Sequence of chain 2.C:
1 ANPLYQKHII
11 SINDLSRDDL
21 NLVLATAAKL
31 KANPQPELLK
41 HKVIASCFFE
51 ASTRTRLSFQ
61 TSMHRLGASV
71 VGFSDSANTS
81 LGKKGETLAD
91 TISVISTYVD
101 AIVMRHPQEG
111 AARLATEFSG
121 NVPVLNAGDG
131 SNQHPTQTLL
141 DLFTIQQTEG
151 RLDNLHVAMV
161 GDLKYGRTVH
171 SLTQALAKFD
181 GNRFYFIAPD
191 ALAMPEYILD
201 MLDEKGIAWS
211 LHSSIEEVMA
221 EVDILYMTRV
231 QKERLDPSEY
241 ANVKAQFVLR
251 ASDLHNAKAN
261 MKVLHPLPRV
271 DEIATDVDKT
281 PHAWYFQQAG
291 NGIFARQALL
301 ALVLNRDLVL

Sequence of chain 3.C:
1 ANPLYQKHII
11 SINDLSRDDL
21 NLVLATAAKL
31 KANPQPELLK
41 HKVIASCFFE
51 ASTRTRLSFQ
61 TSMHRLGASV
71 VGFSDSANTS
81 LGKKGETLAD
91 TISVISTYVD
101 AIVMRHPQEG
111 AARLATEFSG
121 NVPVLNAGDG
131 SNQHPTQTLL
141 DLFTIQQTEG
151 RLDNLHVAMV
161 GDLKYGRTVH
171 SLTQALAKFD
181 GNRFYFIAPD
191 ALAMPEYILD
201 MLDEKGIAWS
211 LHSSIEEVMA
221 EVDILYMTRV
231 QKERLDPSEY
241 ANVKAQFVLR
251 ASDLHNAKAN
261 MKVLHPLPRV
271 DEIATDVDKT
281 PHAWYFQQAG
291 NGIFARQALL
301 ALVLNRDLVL

Binding-site contacts:
Ligand atom O2P contacts residue SER80 of chain 2.C at 3.0 Å (h-bond).
Ligand atom P contacts residue THR55 of chain 3.C at 4.2 Å.
Ligand atom O3P contacts residue THR55 of chain 3.C at 2.9 Å (h-bond).
Ligand atom C1 contacts residue HIS134 of chain 3.C at 3.9 Å.
Ligand atom C1P contacts residue LEU267 of chain 3.C at 3.2 Å (hydrophobic).
Ligand atom O1 contacts residue HIS134 of chain 3.C at 2.9 Å (h-bond).
Ligand atom O2P contacts residue SER52 of chain 3.C at 4.2 Å.
Ligand atom O1 contacts residue ARG105 of chain 3.C at 3.4 Å (salt-bridge).
Ligand atom O1P contacts residue ALA51 of chain 3.C at 3.5 Å (h-bond).
Ligand atom O3P contacts residue THR53 of chain 3.C at 3.9 Å.
Ligand atom P contacts residue SER52 of chain 3.C at 3.7 Å.
Ligand atom O3P contacts residue ARG54 of chain 3.C at 3.5 Å (salt-bridge).
Ligand atom P contacts residue ARG54 of chain 3.C at 3.8 Å.
Ligand atom O1P contacts residue THR53 of chain 3.C at 3.9 Å.
Ligand atom C1 contacts residue GLN137 of chain 3.C at 3.9 Å.
Ligand atom O1P contacts residue LYS84 of chain 2.C at 3.0 Å.
Ligand atom N1 contacts residue PRO266 of chain 3.C at 3.1 Å (h-bond).
Ligand atom N1 contacts residue LEU267 of chain 3.C at 3.0 Å (h-bond).
Ligand atom N1 contacts residue GLC2 of chain 3.F at 3.4 Å.
Ligand atom C1P contacts residue ARG105 of chain 3.C at 4.1 Å.
Ligand atom C1P contacts residue GLC2 of chain 3.F at 3.6 Å.
Ligand atom C1 contacts residue LEU267 of chain 3.C at 3.6 Å (hydrophobic).
Ligand atom O1P contacts residue SER52 of chain 3.C at 3.4 Å.
Ligand atom N1 contacts residue GLN137 of chain 3.C at 3.2 Å (h-bond).
Ligand atom O2P contacts residue ARG54 of chain 3.C at 2.8 Å (salt-bridge).
Ligand atom O2P contacts residue THR53 of chain 3.C at 3.1 Å (h-bond).
Ligand atom P contacts residue SER80 of chain 2.C at 3.4 Å.
Ligand atom O1P contacts residue ARG105 of chain 3.C at 2.8 Å (salt-bridge).
Ligand atom C1 contacts residue THR55 of chain 3.C at 3.8 Å.
Ligand atom O3P contacts residue ARG105 of chain 3.C at 2.9 Å (salt-bridge).
Ligand atom C1 contacts residue GLC2 of chain 3.F at 3.4 Å.
Ligand atom P contacts residue THR53 of chain 3.C at 3.8 Å.
Ligand atom O3P contacts residue SER52 of chain 3.C at 2.6 Å (h-bond).
Ligand atom C1P contacts residue ARG54 of chain 3.C at 3.7 Å.
Ligand atom C1P contacts residue PRO268 of chain 3.C at 3.7 Å (hydrophobic).
Ligand atom O1 contacts residue GLN137 of chain 3.C at 3.8 Å.
Ligand atom O1 contacts residue THR55 of chain 3.C at 2.9 Å (h-bond).
Ligand atom O1P contacts residue SER80 of chain 2.C at 2.7 Å (h-bond).
Ligand atom O1 contacts residue GLC2 of chain 3.F at 3.1 Å (h-bond).
Ligand atom P contacts residue ARG105 of chain 3.C at 3.3 Å.

The small molecule below binds the protein below.
Small molecule (SMILES): NC(=O)CP(=O)(O)O